Binding-site contacts:
Ligand atom O4 contacts residue ASN79 of chain 3.A at 3.4 Å (h-bond).
Ligand atom C5 contacts residue ARG125 of chain 3.A at 3.7 Å.
Ligand atom C2 contacts residue ASP77 of chain 3.A at 3.6 Å.
Ligand atom C2 contacts residue THR78 of chain 3.A at 3.7 Å.
Ligand atom C7 contacts residue ASN45 of chain 3.A at 3.7 Å.
Ligand atom O5 contacts residue ASN45 of chain 3.A at 2.3 Å (h-bond).
Ligand atom O2 contacts residue ASN79 of chain 3.A at 2.7 Å (h-bond).
Ligand atom N2 contacts residue ASN45 of chain 3.A at 2.9 Å (h-bond).
Ligand atom O3 contacts residue ASP77 of chain 3.A at 2.7 Å (salt-bridge).
Ligand atom C8 contacts residue THR128 of chain 3.A at 3.6 Å.
Ligand atom O5 contacts residue TRP80 of chain 3.A at 3.3 Å (h-bond).
Ligand atom C7 contacts residue ARG125 of chain 3.A at 3.8 Å.
Ligand atom O6 contacts residue THR78 of chain 3.A at 3.6 Å.
Ligand atom O4 contacts residue ASP77 of chain 3.A at 2.9 Å (salt-bridge).
Ligand atom O3 contacts residue PRO75 of chain 3.A at 3.6 Å.
Ligand atom N2 contacts residue TRP53 of chain 3.A at 3.5 Å.
Ligand atom C3 contacts residue ASP77 of chain 3.A at 3.5 Å.
Ligand atom C6 contacts residue TRP53 of chain 3.A at 3.7 Å (hydrophobic).
Ligand atom O3 contacts residue THR78 of chain 3.A at 3.8 Å.
Ligand atom C2 contacts residue ASN79 of chain 3.A at 3.5 Å.
Ligand atom C2 contacts residue ASN45 of chain 3.A at 2.4 Å.
Ligand atom O2 contacts residue TRP80 of chain 3.A at 3.3 Å (h-bond).
Ligand atom C7 contacts residue THR128 of chain 3.A at 3.8 Å.
Ligand atom C8 contacts residue VAL132 of chain 3.A at 3.8 Å (hydrophobic).
Ligand atom O4 contacts residue ARG125 of chain 3.A at 3.3 Å (salt-bridge).
Ligand atom C5 contacts residue ASN45 of chain 3.A at 3.6 Å.
Ligand atom C5 contacts residue TRP87 of chain 3.A at 3.7 Å (hydrophobic).
Ligand atom C3 contacts residue THR78 of chain 3.A at 3.5 Å.
Ligand atom O7 contacts residue TRP87 of chain 3.A at 2.9 Å (h-bond).
Ligand atom O3 contacts residue THR78 of chain 3.A at 3.7 Å.
Ligand atom C1 contacts residue ASN45 of chain 3.A at 1.4 Å.
Ligand atom O6 contacts residue ARG125 of chain 3.A at 3.5 Å.
Ligand atom C8 contacts residue TRP53 of chain 3.A at 3.7 Å (hydrophobic).
Ligand atom O2 contacts residue THR78 of chain 3.A at 3.4 Å.
Ligand atom O7 contacts residue ARG125 of chain 3.A at 2.9 Å (salt-bridge).
Ligand atom C1 contacts residue TRP80 of chain 3.A at 3.8 Å (hydrophobic).
Ligand atom O3 contacts residue TRP87 of chain 3.A at 3.2 Å (h-bond).
Ligand atom C3 contacts residue ASN45 of chain 3.A at 3.8 Å.
Ligand atom O4 contacts residue TRP80 of chain 3.A at 3.3 Å (h-bond).
Ligand atom C6 contacts residue ASN79 of chain 3.A at 3.8 Å.

Sequence of chain 1.A:
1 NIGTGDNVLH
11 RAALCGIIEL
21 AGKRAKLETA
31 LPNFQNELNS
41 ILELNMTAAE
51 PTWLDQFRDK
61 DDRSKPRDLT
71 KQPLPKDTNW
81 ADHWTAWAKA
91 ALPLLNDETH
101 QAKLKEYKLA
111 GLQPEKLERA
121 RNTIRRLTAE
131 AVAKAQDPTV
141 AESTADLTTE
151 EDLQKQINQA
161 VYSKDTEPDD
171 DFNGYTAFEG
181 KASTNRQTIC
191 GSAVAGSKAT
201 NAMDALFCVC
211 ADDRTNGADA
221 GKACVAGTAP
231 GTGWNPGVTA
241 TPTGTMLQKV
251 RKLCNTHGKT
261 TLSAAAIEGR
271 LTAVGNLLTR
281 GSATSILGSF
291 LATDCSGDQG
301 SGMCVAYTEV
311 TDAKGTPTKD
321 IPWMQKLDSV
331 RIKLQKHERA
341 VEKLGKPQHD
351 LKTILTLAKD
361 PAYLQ

Sequence of chain 3.A:
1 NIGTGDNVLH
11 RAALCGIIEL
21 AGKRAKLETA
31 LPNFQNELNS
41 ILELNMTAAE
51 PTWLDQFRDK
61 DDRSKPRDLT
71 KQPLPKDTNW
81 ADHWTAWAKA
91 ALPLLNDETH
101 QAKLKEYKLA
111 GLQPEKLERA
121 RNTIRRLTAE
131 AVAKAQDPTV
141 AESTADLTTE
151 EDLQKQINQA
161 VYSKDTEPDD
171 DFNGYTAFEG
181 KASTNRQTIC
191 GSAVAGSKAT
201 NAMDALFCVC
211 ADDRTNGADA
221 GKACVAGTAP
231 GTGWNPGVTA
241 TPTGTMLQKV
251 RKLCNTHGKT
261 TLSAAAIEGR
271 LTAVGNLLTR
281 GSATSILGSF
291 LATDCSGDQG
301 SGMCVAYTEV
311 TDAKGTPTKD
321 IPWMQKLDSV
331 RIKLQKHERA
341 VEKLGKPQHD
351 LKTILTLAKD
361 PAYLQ

A small-molecule ligand and the protein it binds are described below.
Small molecule (SMILES): CC(=O)N[C@H]1[C@H](O[C@H]2[C@H](O)[C@@H](NC(C)=O)CO[C@@H]2CO)O[C@H](CO)[C@@H](O[C@@H]2O[C@H](CO[C@H]3O[C@H](CO)[C@@H](O)[C@H](O)[C@@H]3O)[C@@H](O)[C@H](O[C@H]3O[C@H](CO)[C@@H](O)[C@H](O)[C@@H]3O[C@H]3O[C@H](CO)[C@@H](O)[C@H](O)[C@@H]3O)[C@@H]2O)[C@@H]1O